This small molecule binds to this protein.
Small molecule (SMILES): CC(=O)N[C@H]1[C@H](O[C@H]2[C@H](O)[C@@H](NC(C)=O)CO[C@@H]2CO)O[C@H](CO)[C@@H](O[C@@H]2O[C@H](CO)[C@@H](O)[C@H](O)[C@@H]2O)[C@@H]1O

Sequence of chain 1.L:
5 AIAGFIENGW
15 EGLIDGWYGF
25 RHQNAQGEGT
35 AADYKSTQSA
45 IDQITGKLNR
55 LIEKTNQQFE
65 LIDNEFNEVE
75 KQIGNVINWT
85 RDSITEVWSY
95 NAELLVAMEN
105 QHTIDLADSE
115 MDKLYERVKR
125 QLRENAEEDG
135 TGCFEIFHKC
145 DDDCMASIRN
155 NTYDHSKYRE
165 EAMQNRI

Binding-site contacts:
Ligand atom C4 contacts residue ASN32 of chain 1.K at 4.2 Å.
Ligand atom O5 contacts residue THR313 of chain 1.K at 3.3 Å (h-bond).
Ligand atom O6 contacts residue ASN32 of chain 1.K at 4.5 Å.
Ligand atom C8 contacts residue THR34 of chain 1.K at 3.8 Å.
Ligand atom C1 contacts residue THR313 of chain 1.K at 3.9 Å.
Ligand atom C5 contacts residue ASN32 of chain 1.K at 3.6 Å.
Ligand atom C3 contacts residue ASN32 of chain 1.K at 3.7 Å.
Ligand atom O5 contacts residue ALA33 of chain 1.K at 4.4 Å.
Ligand atom N2 contacts residue ASN32 of chain 1.K at 2.9 Å (h-bond).
Ligand atom O6 contacts residue LEU52 of chain 1.L at 4.2 Å.
Ligand atom O7 contacts residue ASN32 of chain 1.K at 3.8 Å.
Ligand atom O5 contacts residue ASN32 of chain 1.K at 2.3 Å (h-bond).
Ligand atom C1 contacts residue ASN32 of chain 1.K at 1.4 Å.
Ligand atom C6 contacts residue THR34 of chain 1.K at 3.4 Å.
Ligand atom C7 contacts residue ASN32 of chain 1.K at 3.6 Å.
Ligand atom O6 contacts residue THR34 of chain 1.K at 3.9 Å.
Ligand atom C2 contacts residue ASN32 of chain 1.K at 2.4 Å.
Ligand atom O6 contacts residue THR313 of chain 1.K at 3.5 Å.

Sequence of chain 1.K:
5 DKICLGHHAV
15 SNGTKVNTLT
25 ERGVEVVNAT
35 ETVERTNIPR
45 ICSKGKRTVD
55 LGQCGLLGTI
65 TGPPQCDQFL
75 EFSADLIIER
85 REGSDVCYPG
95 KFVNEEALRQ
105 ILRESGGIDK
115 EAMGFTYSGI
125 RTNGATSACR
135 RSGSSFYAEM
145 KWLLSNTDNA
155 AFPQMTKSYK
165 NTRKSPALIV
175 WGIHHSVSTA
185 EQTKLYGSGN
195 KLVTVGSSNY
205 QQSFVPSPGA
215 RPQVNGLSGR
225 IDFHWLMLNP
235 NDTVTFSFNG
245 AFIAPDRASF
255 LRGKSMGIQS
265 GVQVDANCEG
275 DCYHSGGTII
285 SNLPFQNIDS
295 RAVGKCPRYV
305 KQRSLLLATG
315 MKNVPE